Sequence of chain 1.C:
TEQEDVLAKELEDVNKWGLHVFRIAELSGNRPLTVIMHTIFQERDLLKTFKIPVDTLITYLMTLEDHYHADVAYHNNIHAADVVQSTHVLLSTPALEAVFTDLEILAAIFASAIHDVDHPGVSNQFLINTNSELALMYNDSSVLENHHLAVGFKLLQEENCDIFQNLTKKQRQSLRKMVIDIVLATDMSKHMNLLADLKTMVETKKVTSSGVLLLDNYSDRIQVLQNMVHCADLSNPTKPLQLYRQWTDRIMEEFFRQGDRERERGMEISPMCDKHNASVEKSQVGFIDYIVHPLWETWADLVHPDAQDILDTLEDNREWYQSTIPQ

Binding-site contacts:
Ligand atom C12 contacts residue PHE296 of chain 1.C at 3.9 Å (hydrophobic).
Ligand atom C9 contacts residue PHE296 of chain 1.C at 3.9 Å (hydrophobic).
Ligand atom C10 contacts residue TYR83 of chain 1.C at 3.3 Å (hydrophobic).
Ligand atom C14 contacts residue MET281 of chain 1.C at 3.8 Å (hydrophobic).
Ligand atom O2 contacts residue ILE260 of chain 1.C at 3.6 Å.
Ligand atom C15 contacts residue ILE260 of chain 1.C at 4.0 Å (hydrophobic).
Ligand atom O2 contacts residue GLN293 of chain 1.C at 2.9 Å (h-bond).
Ligand atom C9 contacts residue ASN245 of chain 1.C at 3.4 Å.
Ligand atom C8 contacts residue ILE260 of chain 1.C at 3.7 Å (hydrophobic).
Ligand atom C15 contacts residue PHE264 of chain 1.C at 3.8 Å (hydrophobic).
Ligand atom C16 contacts residue TYR253 of chain 1.C at 3.9 Å (hydrophobic).
Ligand atom C7 contacts residue PHE296 of chain 1.C at 3.4 Å (hydrophobic).
Ligand atom C13 contacts residue PHE296 of chain 1.C at 3.9 Å (hydrophobic).
Ligand atom C14 contacts residue SER292 of chain 1.C at 3.8 Å.
Ligand atom C8 contacts residue PHE296 of chain 1.C at 3.4 Å (hydrophobic).
Ligand atom N1 contacts residue MET197 of chain 1.C at 3.7 Å.
Ligand atom C2 contacts residue ILE260 of chain 1.C at 3.8 Å (hydrophobic).
Ligand atom C16 contacts residue THR257 of chain 1.C at 3.4 Å.
Ligand atom C13 contacts residue MET281 of chain 1.C at 3.6 Å (hydrophobic).
Ligand atom C6 contacts residue ILE260 of chain 1.C at 3.9 Å (hydrophobic).
Ligand atom O3 contacts residue PHE296 of chain 1.C at 3.6 Å.
Ligand atom C7 contacts residue ILE260 of chain 1.C at 3.9 Å (hydrophobic).
Ligand atom O3 contacts residue GLN293 of chain 1.C at 3.5 Å (h-bond).
Ligand atom C5 contacts residue ILE260 of chain 1.C at 4.0 Å (hydrophobic).
Ligand atom C16 contacts residue GLN293 of chain 1.C at 3.5 Å.
Ligand atom C4 contacts residue LEU243 of chain 1.C at 3.5 Å (hydrophobic).
Ligand atom O2 contacts residue PHE296 of chain 1.C at 3.7 Å.
Ligand atom C13 contacts residue SER292 of chain 1.C at 3.5 Å.
Ligand atom C15 contacts residue MET261 of chain 1.C at 4.0 Å (hydrophobic).
Ligand atom C10 contacts residue ASN245 of chain 1.C at 3.8 Å.
Ligand atom C9 contacts residue TYR83 of chain 1.C at 3.8 Å (hydrophobic).
Ligand atom C6 contacts residue PHE296 of chain 1.C at 3.6 Å (hydrophobic).
Ligand atom C16 contacts residue TRP256 of chain 1.C at 3.9 Å (hydrophobic).
Ligand atom C16 contacts residue ILE260 of chain 1.C at 3.8 Å (hydrophobic).
Ligand atom C13 contacts residue GLN293 of chain 1.C at 3.8 Å.
Ligand atom C12 contacts residue MET281 of chain 1.C at 3.9 Å (hydrophobic).
Ligand atom C5 contacts residue PHE296 of chain 1.C at 3.9 Å (hydrophobic).
Ligand atom C14 contacts residue MET261 of chain 1.C at 3.9 Å (hydrophobic).
Ligand atom O1 contacts residue PHE264 of chain 1.C at 3.8 Å.
Ligand atom C14 contacts residue GLN293 of chain 1.C at 3.7 Å.

The protein below binds the small molecule below.
Small molecule (SMILES): COc1ccc([C@@H]2CNC(=O)C2)cc1OC1CCCC1